The small molecule below binds the protein below.
Small molecule (SMILES): CC(=O)N[C@@H]1[C@@H](O)[C@H](O)[C@@H](CO)O[C@H]1O

Sequence of chain 1.B:
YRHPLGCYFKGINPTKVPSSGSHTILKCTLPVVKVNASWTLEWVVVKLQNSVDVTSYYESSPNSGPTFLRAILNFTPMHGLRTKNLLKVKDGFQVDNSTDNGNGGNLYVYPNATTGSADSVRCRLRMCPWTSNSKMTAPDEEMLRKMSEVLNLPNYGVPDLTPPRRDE

Binding-site contacts:
Ligand atom O5 contacts residue ASN115 of chain 1.B at 2.3 Å (h-bond).
Ligand atom C7 contacts residue ALA89 of chain 1.B at 3.6 Å (hydrophobic).
Ligand atom C4 contacts residue ASN115 of chain 1.B at 4.2 Å.
Ligand atom C5 contacts residue ASN115 of chain 1.B at 3.6 Å.
Ligand atom C3 contacts residue ASN115 of chain 1.B at 3.8 Å.
Ligand atom O7 contacts residue ASN115 of chain 1.B at 3.8 Å.
Ligand atom C1 contacts residue ALA89 of chain 1.B at 4.4 Å (hydrophobic).
Ligand atom N2 contacts residue ALA89 of chain 1.B at 3.3 Å (h-bond).
Ligand atom C7 contacts residue ASN115 of chain 1.B at 3.8 Å.
Ligand atom C8 contacts residue ALA89 of chain 1.B at 3.5 Å (hydrophobic).
Ligand atom C2 contacts residue ASN115 of chain 1.B at 2.5 Å.
Ligand atom C5 contacts residue ARG88 of chain 1.B at 4.2 Å.
Ligand atom C1 contacts residue ARG88 of chain 1.B at 4.3 Å.
Ligand atom C1 contacts residue ASN115 of chain 1.B at 1.4 Å.
Ligand atom O7 contacts residue ALA89 of chain 1.B at 4.5 Å.
Ligand atom N2 contacts residue ASN115 of chain 1.B at 3.0 Å (h-bond).
Ligand atom C2 contacts residue ALA89 of chain 1.B at 4.5 Å (hydrophobic).
Ligand atom O5 contacts residue ARG88 of chain 1.B at 4.5 Å.